This protein binds this small molecule.
Small molecule (SMILES): CC[n+]1c(-c2ccccc2)c2cc(N)ccc2c2ccc(N)cc21

Binding-site contacts:
Ligand atom C1 contacts residue ASN149 of chain 2.A at 4.0 Å.
Ligand atom C21 contacts residue GLU253 of chain 2.A at 4.3 Å.
Ligand atom C10 contacts residue GLU266 of chain 2.A at 4.3 Å.
Ligand atom C16 contacts residue TYR229 of chain 2.A at 4.3 Å (hydrophobic).
Ligand atom C22 contacts residue ILE255 of chain 2.A at 3.1 Å (hydrophobic).
Ligand atom C9 contacts residue GLU266 of chain 2.A at 3.4 Å.
Ligand atom C15 contacts residue PHE224 of chain 2.A at 3.9 Å (hydrophobic).
Ligand atom N23 contacts residue TYR152 of chain 2.A at 3.5 Å.
Ligand atom C18 contacts residue PRO144 of chain 2.A at 4.2 Å (hydrophobic).
Ligand atom C7 contacts residue PHE224 of chain 2.A at 3.8 Å (hydrophobic).
Ligand atom C4 contacts residue ILE255 of chain 2.A at 4.1 Å (hydrophobic).
Ligand atom N23 contacts residue TYR170 of chain 2.A at 3.7 Å.
Ligand atom C21 contacts residue PRO144 of chain 2.A at 3.8 Å (hydrophobic).
Ligand atom C10 contacts residue TYR268 of chain 2.A at 4.0 Å (hydrophobic).
Ligand atom C16 contacts residue PHE224 of chain 2.A at 3.7 Å (hydrophobic).
Ligand atom N24 contacts residue GLU266 of chain 2.A at 4.1 Å.
Ligand atom C21 contacts residue TYR187 of chain 2.A at 4.1 Å (hydrophobic).
Ligand atom C4 contacts residue VAL147 of chain 2.A at 3.9 Å (hydrophobic).
Ligand atom N23 contacts residue ASN149 of chain 2.A at 4.5 Å.
Ligand atom C19 contacts residue PRO144 of chain 2.A at 4.2 Å (hydrophobic).
Ligand atom C20 contacts residue PRO144 of chain 2.A at 4.0 Å (hydrophobic).
Ligand atom C17 contacts residue PHE224 of chain 2.A at 4.0 Å (hydrophobic).
Ligand atom C21 contacts residue VAL147 of chain 2.A at 3.9 Å (hydrophobic).
Ligand atom C17 contacts residue TYR229 of chain 2.A at 4.1 Å (hydrophobic).
Ligand atom C22 contacts residue TYR187 of chain 2.A at 3.4 Å (hydrophobic).
Ligand atom C18 contacts residue PHE224 of chain 2.A at 4.4 Å (hydrophobic).
Ligand atom C22 contacts residue GLU253 of chain 2.A at 3.1 Å.
Ligand atom C16 contacts residue PRO144 of chain 2.A at 4.1 Å (hydrophobic).
Ligand atom C3 contacts residue ASN149 of chain 2.A at 4.3 Å.
Ligand atom C22 contacts residue VAL147 of chain 2.A at 4.2 Å (hydrophobic).
Ligand atom C8 contacts residue GLU266 of chain 2.A at 4.3 Å.
Ligand atom C17 contacts residue PRO144 of chain 2.A at 4.2 Å (hydrophobic).
Ligand atom N24 contacts residue PHE224 of chain 2.A at 3.9 Å.
Ligand atom C20 contacts residue PHE224 of chain 2.A at 4.1 Å (hydrophobic).
Ligand atom C15 contacts residue PRO144 of chain 2.A at 4.0 Å (hydrophobic).
Ligand atom C21 contacts residue ILE255 of chain 2.A at 4.4 Å (hydrophobic).
Ligand atom C19 contacts residue PHE224 of chain 2.A at 4.4 Å (hydrophobic).
Ligand atom C8 contacts residue PHE224 of chain 2.A at 4.1 Å (hydrophobic).
Ligand atom C9 contacts residue TYR268 of chain 2.A at 3.8 Å (hydrophobic).
Ligand atom C2 contacts residue ASN149 of chain 2.A at 3.4 Å.

Sequence of chain 2.A:
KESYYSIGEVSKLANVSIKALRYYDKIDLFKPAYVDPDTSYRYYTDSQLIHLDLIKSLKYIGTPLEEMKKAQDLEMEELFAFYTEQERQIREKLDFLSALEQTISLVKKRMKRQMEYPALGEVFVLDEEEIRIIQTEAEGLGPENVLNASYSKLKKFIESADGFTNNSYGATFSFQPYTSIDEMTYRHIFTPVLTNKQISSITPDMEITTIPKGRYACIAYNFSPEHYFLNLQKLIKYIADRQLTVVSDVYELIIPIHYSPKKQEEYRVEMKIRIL